Sequence of chain 1.A:
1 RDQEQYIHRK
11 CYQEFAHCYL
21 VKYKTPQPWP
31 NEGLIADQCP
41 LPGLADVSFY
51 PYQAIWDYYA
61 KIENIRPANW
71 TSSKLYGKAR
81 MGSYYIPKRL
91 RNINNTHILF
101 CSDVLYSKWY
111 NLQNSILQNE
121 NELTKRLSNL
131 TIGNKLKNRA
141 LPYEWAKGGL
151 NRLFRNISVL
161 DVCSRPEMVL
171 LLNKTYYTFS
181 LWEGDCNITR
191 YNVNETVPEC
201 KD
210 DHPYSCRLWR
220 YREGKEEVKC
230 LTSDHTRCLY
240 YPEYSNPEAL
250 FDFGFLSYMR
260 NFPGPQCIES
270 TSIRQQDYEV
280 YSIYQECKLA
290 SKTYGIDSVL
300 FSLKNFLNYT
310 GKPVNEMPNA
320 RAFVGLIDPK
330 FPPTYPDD

The small molecule below binds the protein below.
Small molecule (SMILES): CC(=O)N[C@H]1[C@H](O[C@H]2[C@H](O)[C@@H](NC(C)=O)CO[C@@H]2CO)O[C@H](CO)[C@@H](O)[C@@H]1O

Binding-site contacts:
Ligand atom O7 contacts residue ARG139 of chain 1.A at 4.3 Å.
Ligand atom C1 contacts residue ASN129 of chain 1.A at 1.4 Å.
Ligand atom C8 contacts residue ASN129 of chain 1.A at 4.4 Å.
Ligand atom O7 contacts residue ARG152 of chain 1.A at 3.3 Å (salt-bridge).
Ligand atom N2 contacts residue ARG139 of chain 1.A at 4.2 Å.
Ligand atom O3 contacts residue ARG139 of chain 1.A at 3.7 Å.
Ligand atom C4 contacts residue ASN129 of chain 1.A at 4.2 Å.
Ligand atom C8 contacts residue LEU130 of chain 1.A at 3.6 Å (hydrophobic).
Ligand atom C5 contacts residue ASN129 of chain 1.A at 3.7 Å.
Ligand atom C7 contacts residue ARG139 of chain 1.A at 4.0 Å.
Ligand atom C2 contacts residue ASN129 of chain 1.A at 2.4 Å.
Ligand atom N2 contacts residue ASN129 of chain 1.A at 2.9 Å (h-bond).
Ligand atom C7 contacts residue ARG152 of chain 1.A at 3.8 Å.
Ligand atom C8 contacts residue ARG139 of chain 1.A at 3.3 Å.
Ligand atom C8 contacts residue ARG152 of chain 1.A at 3.5 Å.
Ligand atom O7 contacts residue ASN129 of chain 1.A at 3.4 Å (h-bond).
Ligand atom C7 contacts residue ASN129 of chain 1.A at 3.3 Å.
Ligand atom O5 contacts residue ASN129 of chain 1.A at 2.4 Å (h-bond).
Ligand atom C3 contacts residue ASN129 of chain 1.A at 3.8 Å.